Sequence of chain 1.A:
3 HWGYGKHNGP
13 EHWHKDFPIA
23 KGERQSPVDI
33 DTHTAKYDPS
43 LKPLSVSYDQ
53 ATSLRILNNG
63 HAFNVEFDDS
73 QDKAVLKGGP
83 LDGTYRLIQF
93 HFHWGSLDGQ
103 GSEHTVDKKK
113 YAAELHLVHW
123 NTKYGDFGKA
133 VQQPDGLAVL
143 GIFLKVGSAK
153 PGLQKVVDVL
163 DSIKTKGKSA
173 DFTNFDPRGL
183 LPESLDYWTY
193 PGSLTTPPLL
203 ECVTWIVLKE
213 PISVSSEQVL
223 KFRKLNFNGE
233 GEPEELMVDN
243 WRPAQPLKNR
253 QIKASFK

Binding-site contacts:
Ligand atom C6 contacts residue LEU196 of chain 1.A at 3.8 Å (hydrophobic).
Ligand atom S1 contacts residue HIS93 of chain 1.A at 3.4 Å (h-bond).
Ligand atom O1A contacts residue THR197 of chain 1.A at 2.8 Å (h-bond).
Ligand atom O2A contacts residue HIS118 of chain 1.A at 3.0 Å (h-bond).
Ligand atom N21 contacts residue THR197 of chain 1.A at 2.6 Å (h-bond).
Ligand atom N21 contacts residue HIS93 of chain 1.A at 3.1 Å (h-bond).
Ligand atom S1 contacts residue THR197 of chain 1.A at 3.5 Å (h-bond).
Ligand atom O1A contacts residue ZN1 of chain 1.C at 3.9 Å.
Ligand atom O1A contacts residue TRP207 of chain 1.A at 3.9 Å.
Ligand atom C3 contacts residue LEU196 of chain 1.A at 3.8 Å (hydrophobic).
Ligand atom O5 contacts residue LEU202 of chain 1.A at 3.7 Å.
Ligand atom S2 contacts residue HIS93 of chain 1.A at 3.7 Å.
Ligand atom S1 contacts residue ZN1 of chain 1.C at 2.9 Å.
Ligand atom O1A contacts residue LEU196 of chain 1.A at 3.3 Å.
Ligand atom O2A contacts residue VAL141 of chain 1.A at 4.0 Å.
Ligand atom N21 contacts residue ZN1 of chain 1.C at 1.8 Å.
Ligand atom C10 contacts residue PRO199 of chain 1.A at 4.0 Å (hydrophobic).
Ligand atom C3 contacts residue HIS93 of chain 1.A at 3.7 Å.
Ligand atom C5 contacts residue THR198 of chain 1.A at 3.5 Å.
Ligand atom N21 contacts residue HIS95 of chain 1.A at 3.0 Å (h-bond).
Ligand atom C5 contacts residue LEU196 of chain 1.A at 4.0 Å (hydrophobic).
Ligand atom C12 contacts residue PHE129 of chain 1.A at 3.8 Å (hydrophobic).
Ligand atom O3B contacts residue GLN91 of chain 1.A at 3.0 Å (h-bond).
Ligand atom C3 contacts residue ZN1 of chain 1.C at 4.0 Å.
Ligand atom C13 contacts residue PHE129 of chain 1.A at 3.5 Å (hydrophobic).
Ligand atom C10 contacts residue THR198 of chain 1.A at 3.1 Å.
Ligand atom C14 contacts residue PHE129 of chain 1.A at 3.6 Å (hydrophobic).
Ligand atom C4 contacts residue LEU196 of chain 1.A at 4.0 Å (hydrophobic).
Ligand atom O2A contacts residue HIS93 of chain 1.A at 3.1 Å (h-bond).
Ligand atom N21 contacts residue HIS118 of chain 1.A at 3.2 Å (h-bond).
Ligand atom C17 contacts residue LEU202 of chain 1.A at 4.0 Å (hydrophobic).
Ligand atom N21 contacts residue GLU105 of chain 1.A at 3.9 Å.
Ligand atom S2 contacts residue LEU196 of chain 1.A at 3.6 Å.
Ligand atom O4B contacts residue PHE129 of chain 1.A at 3.0 Å.
Ligand atom C17 contacts residue VAL133 of chain 1.A at 3.6 Å (hydrophobic).
Ligand atom O5 contacts residue PRO200 of chain 1.A at 3.6 Å.
Ligand atom O2A contacts residue ZN1 of chain 1.C at 2.9 Å.
Ligand atom S2 contacts residue VAL120 of chain 1.A at 3.7 Å.
Ligand atom S1 contacts residue HIS118 of chain 1.A at 3.6 Å.
Ligand atom C4 contacts residue THR198 of chain 1.A at 3.2 Å.

A protein and the small-molecule ligand that binds it are described below.
Small molecule (SMILES): COc1cccc(N2C=Cc3cc(S(N)(=O)=O)sc3S2(=O)=O)c1